Binding-site contacts:
Ligand atom C3 contacts residue ASN657 of chain 1.C at 3.5 Å.
Ligand atom O6 contacts residue HIS655 of chain 1.C at 3.2 Å (h-bond).
Ligand atom C6 contacts residue ASN657 of chain 1.C at 3.3 Å.
Ligand atom C2 contacts residue ASN657 of chain 1.C at 2.5 Å.
Ligand atom O5 contacts residue ASN657 of chain 1.C at 2.5 Å (h-bond).
Ligand atom C1 contacts residue ASN657 of chain 1.C at 1.4 Å.
Ligand atom C8 contacts residue ASN657 of chain 1.C at 4.1 Å.
Ligand atom N2 contacts residue ASN657 of chain 1.C at 3.5 Å (h-bond).
Ligand atom C4 contacts residue ASN657 of chain 1.C at 3.4 Å.
Ligand atom C5 contacts residue ASN657 of chain 1.C at 3.2 Å.
Ligand atom C7 contacts residue ASN657 of chain 1.C at 4.2 Å.
Ligand atom C6 contacts residue HIS655 of chain 1.C at 4.0 Å.

Sequence of chain 1.C:
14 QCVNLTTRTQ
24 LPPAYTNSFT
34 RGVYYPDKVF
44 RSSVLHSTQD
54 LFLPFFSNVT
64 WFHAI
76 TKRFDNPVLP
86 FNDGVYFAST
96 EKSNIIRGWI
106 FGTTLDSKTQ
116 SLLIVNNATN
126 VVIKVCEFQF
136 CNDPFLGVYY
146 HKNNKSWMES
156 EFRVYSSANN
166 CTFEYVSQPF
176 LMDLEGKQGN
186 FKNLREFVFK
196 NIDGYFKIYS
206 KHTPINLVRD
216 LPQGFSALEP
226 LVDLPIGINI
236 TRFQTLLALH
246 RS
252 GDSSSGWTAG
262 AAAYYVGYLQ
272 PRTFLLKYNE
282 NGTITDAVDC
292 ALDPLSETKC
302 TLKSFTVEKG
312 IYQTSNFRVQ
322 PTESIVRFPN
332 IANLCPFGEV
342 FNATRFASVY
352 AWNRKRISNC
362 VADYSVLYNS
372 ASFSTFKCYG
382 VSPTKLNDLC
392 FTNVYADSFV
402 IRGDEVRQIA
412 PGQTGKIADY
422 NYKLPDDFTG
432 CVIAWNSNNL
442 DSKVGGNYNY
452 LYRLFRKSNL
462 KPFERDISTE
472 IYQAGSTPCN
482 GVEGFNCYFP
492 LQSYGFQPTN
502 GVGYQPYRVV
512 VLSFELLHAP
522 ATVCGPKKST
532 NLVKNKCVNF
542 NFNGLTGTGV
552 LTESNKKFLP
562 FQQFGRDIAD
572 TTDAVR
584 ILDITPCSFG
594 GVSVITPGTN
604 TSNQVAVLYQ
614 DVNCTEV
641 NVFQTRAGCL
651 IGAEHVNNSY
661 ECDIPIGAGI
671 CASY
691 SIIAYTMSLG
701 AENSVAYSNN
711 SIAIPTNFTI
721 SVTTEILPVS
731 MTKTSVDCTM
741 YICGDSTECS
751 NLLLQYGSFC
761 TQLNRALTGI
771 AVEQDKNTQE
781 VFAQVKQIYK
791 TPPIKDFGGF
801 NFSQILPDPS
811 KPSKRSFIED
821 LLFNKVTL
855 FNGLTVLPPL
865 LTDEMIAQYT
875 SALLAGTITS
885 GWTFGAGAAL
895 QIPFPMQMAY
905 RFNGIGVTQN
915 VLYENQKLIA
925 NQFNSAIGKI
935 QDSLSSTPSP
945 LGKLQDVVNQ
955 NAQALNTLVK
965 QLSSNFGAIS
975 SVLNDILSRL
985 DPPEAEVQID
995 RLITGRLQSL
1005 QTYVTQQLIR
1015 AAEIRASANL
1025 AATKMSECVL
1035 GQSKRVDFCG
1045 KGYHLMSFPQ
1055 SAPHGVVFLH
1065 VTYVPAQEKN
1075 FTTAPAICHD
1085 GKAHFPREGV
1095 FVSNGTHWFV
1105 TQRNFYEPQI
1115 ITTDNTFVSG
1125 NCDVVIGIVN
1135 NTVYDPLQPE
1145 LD

A protein and the small-molecule ligand that binds it are described below.
Small molecule (SMILES): CC(=O)N[C@@H]1[C@@H](O)[C@H](O)[C@@H](CO)O[C@H]1O